Binding-site contacts:
Ligand atom C8 contacts residue ASN41 of chain 1.B at 3.8 Å.
Ligand atom C4 contacts residue ASN41 of chain 1.B at 4.0 Å.
Ligand atom C3 contacts residue ASN41 of chain 1.B at 3.7 Å.
Ligand atom C2 contacts residue ASN41 of chain 1.B at 2.5 Å.
Ligand atom O6 contacts residue ASN41 of chain 1.B at 4.3 Å.
Ligand atom C4 contacts residue THR79 of chain 1.B at 3.8 Å.
Ligand atom C7 contacts residue ASN41 of chain 1.B at 3.8 Å.
Ligand atom C6 contacts residue ASN41 of chain 1.B at 4.2 Å.
Ligand atom O3 contacts residue ASP80 of chain 1.B at 3.4 Å (salt-bridge).
Ligand atom O5 contacts residue ASN41 of chain 1.B at 1.9 Å (h-bond).
Ligand atom N2 contacts residue TYR84 of chain 1.B at 3.5 Å (h-bond).
Ligand atom O7 contacts residue TYR84 of chain 1.B at 4.3 Å.
Ligand atom N2 contacts residue ASN41 of chain 1.B at 3.2 Å (h-bond).
Ligand atom C2 contacts residue TYR84 of chain 1.B at 4.2 Å (hydrophobic).
Ligand atom C7 contacts residue VAL59 of chain 1.B at 4.1 Å (hydrophobic).
Ligand atom C5 contacts residue ASN41 of chain 1.B at 3.3 Å.
Ligand atom C5 contacts residue ARG42 of chain 1.B at 4.0 Å.
Ligand atom C1 contacts residue ASN41 of chain 1.B at 1.4 Å.
Ligand atom O3 contacts residue ARG58 of chain 1.B at 3.9 Å.
Ligand atom C3 contacts residue ASP80 of chain 1.B at 3.4 Å.
Ligand atom C1 contacts residue TYR84 of chain 1.B at 3.8 Å (hydrophobic).
Ligand atom C1 contacts residue THR79 of chain 1.B at 4.3 Å.
Ligand atom O7 contacts residue VAL59 of chain 1.B at 3.1 Å.
Ligand atom C2 contacts residue ASP80 of chain 1.B at 4.1 Å.
Ligand atom O6 contacts residue ARG58 of chain 1.B at 4.1 Å.
Ligand atom O5 contacts residue THR79 of chain 1.B at 3.6 Å (h-bond).
Ligand atom C6 contacts residue THR79 of chain 1.B at 3.9 Å.
Ligand atom C5 contacts residue THR79 of chain 1.B at 3.6 Å.
Ligand atom N2 contacts residue ASP80 of chain 1.B at 3.5 Å (salt-bridge).
Ligand atom C3 contacts residue THR79 of chain 1.B at 3.9 Å.
Ligand atom O6 contacts residue THR79 of chain 1.B at 2.6 Å (h-bond).
Ligand atom C2 contacts residue THR79 of chain 1.B at 4.2 Å.
Ligand atom C7 contacts residue ASP80 of chain 1.B at 4.4 Å.
Ligand atom O4 contacts residue THR79 of chain 1.B at 3.2 Å (h-bond).
Ligand atom O5 contacts residue ARG42 of chain 1.B at 3.8 Å.
Ligand atom O3 contacts residue ASP56 of chain 1.B at 4.2 Å.
Ligand atom C6 contacts residue ARG42 of chain 1.B at 3.6 Å.
Ligand atom O6 contacts residue ARG42 of chain 1.B at 4.3 Å.
Ligand atom C7 contacts residue TYR84 of chain 1.B at 4.3 Å (hydrophobic).
Ligand atom C8 contacts residue SER54 of chain 1.B at 4.1 Å.

A small-molecule ligand and the protein it binds are described below.
Small molecule (SMILES): CC(=O)N[C@H]1[C@H](O[C@H]2[C@H](O)[C@@H](NC(C)=O)CO[C@@H]2CO)O[C@H](CO)[C@@H](O[C@@H]2O[C@H](CO)[C@@H](O)[C@H](O)[C@@H]2O)[C@@H]1O

Sequence of chain 1.B:
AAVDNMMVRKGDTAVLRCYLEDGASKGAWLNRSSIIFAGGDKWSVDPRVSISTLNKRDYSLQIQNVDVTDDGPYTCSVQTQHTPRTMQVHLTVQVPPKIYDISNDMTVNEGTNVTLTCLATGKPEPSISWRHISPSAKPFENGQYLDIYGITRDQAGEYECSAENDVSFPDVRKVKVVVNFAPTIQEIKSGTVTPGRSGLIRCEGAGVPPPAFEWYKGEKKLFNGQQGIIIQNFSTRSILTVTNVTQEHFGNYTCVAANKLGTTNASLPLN